A small-molecule ligand and the protein it binds are described below.
Small molecule (SMILES): CC(=O)N[C@@H]1[C@@H](O)[C@H](O)[C@@H](CO)O[C@H]1O

Binding-site contacts:
Ligand atom C4 contacts residue ASN100 of chain 2.B at 4.1 Å.
Ligand atom C5 contacts residue SER102 of chain 2.B at 4.2 Å.
Ligand atom C1 contacts residue SER102 of chain 2.B at 3.9 Å.
Ligand atom O5 contacts residue SER102 of chain 2.B at 3.3 Å (h-bond).
Ligand atom C1 contacts residue ASN100 of chain 2.B at 1.4 Å.
Ligand atom N2 contacts residue ASN100 of chain 2.B at 2.8 Å (h-bond).
Ligand atom O6 contacts residue SER102 of chain 2.B at 3.2 Å (h-bond).
Ligand atom C8 contacts residue ASN100 of chain 2.B at 4.5 Å.
Ligand atom C2 contacts residue ASN100 of chain 2.B at 2.3 Å.
Ligand atom C7 contacts residue ASN100 of chain 2.B at 3.5 Å.
Ligand atom O5 contacts residue ASN100 of chain 2.B at 2.4 Å (h-bond).
Ligand atom C6 contacts residue SER102 of chain 2.B at 4.3 Å.
Ligand atom C5 contacts residue ASN100 of chain 2.B at 3.7 Å.
Ligand atom C3 contacts residue ASN100 of chain 2.B at 3.6 Å.
Ligand atom O7 contacts residue ASN100 of chain 2.B at 3.8 Å.

Sequence of chain 2.B:
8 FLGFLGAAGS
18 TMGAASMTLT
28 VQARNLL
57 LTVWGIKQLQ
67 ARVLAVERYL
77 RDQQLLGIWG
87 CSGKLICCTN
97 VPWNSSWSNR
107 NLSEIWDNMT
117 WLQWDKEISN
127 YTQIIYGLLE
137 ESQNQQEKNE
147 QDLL